This protein binds this small molecule.
Small molecule (SMILES): OC[C@H]1O[C@H](O)[C@@H](O)[C@@H](O)[C@@H]1O

Binding-site contacts:
Ligand atom C1 contacts residue NDG1 of chain 1.J at 3.3 Å.
Ligand atom O5 contacts residue NDG1 of chain 1.J at 3.2 Å (h-bond).